Sequence of chain 1.E:
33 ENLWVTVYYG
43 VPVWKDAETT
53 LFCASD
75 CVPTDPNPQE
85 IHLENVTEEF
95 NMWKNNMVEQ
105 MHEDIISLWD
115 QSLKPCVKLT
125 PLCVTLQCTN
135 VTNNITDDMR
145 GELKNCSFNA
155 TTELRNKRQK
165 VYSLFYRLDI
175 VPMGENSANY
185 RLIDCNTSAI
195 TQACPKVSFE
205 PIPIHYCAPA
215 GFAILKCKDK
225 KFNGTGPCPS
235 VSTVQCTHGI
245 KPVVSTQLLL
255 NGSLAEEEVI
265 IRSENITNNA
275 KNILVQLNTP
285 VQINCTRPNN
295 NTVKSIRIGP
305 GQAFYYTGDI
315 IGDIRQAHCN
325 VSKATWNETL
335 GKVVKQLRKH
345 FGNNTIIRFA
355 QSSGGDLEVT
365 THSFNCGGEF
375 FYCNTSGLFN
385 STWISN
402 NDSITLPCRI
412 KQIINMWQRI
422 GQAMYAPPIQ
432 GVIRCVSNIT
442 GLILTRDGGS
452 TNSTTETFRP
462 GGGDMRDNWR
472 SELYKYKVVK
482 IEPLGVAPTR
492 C

Binding-site contacts:
Ligand atom C1 contacts residue ARG185 of chain 1.C at 4.0 Å.
Ligand atom C3 contacts residue ASN190 of chain 1.C at 3.9 Å.
Ligand atom C4 contacts residue ASN190 of chain 1.C at 4.4 Å.
Ligand atom C5 contacts residue ASN190 of chain 1.C at 3.9 Å.
Ligand atom C2 contacts residue ASN190 of chain 1.C at 2.5 Å.
Ligand atom O5 contacts residue ARG185 of chain 1.C at 3.7 Å.
Ligand atom C8 contacts residue ASN190 of chain 1.C at 3.2 Å.
Ligand atom C7 contacts residue ASN190 of chain 1.C at 3.3 Å.
Ligand atom O7 contacts residue ARG301 of chain 1.E at 4.5 Å.
Ligand atom C1 contacts residue ASN190 of chain 1.C at 1.5 Å.
Ligand atom N2 contacts residue ASN190 of chain 1.C at 2.9 Å (h-bond).
Ligand atom O5 contacts residue ASN190 of chain 1.C at 2.5 Å (h-bond).
Ligand atom O7 contacts residue ASN190 of chain 1.C at 3.3 Å (h-bond).
Ligand atom O6 contacts residue VAL175 of chain 1.C at 4.2 Å.
Ligand atom C8 contacts residue ARG301 of chain 1.E at 3.7 Å.

Sequence of chain 1.C:
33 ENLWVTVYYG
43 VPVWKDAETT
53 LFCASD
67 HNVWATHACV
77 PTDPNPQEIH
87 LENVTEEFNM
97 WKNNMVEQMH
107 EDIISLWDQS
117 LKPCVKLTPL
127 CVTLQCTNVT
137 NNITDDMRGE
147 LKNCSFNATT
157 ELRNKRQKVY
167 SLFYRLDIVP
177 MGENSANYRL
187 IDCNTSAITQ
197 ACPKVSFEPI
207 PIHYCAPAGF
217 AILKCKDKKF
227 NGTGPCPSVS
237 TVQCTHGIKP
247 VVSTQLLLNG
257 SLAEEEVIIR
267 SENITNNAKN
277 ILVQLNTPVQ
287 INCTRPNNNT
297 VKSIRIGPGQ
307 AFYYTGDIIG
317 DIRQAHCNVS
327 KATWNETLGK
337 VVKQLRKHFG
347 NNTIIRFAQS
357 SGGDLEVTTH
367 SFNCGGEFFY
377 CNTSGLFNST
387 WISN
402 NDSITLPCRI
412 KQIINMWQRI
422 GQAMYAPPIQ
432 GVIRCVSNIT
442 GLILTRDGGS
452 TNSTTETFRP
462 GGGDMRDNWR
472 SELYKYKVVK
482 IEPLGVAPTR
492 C

The small molecule below binds the protein below.
Small molecule (SMILES): CC(=O)N[C@@H]1[C@@H](O)[C@H](O)[C@@H](CO)O[C@H]1O